Sequence of chain 1.A:
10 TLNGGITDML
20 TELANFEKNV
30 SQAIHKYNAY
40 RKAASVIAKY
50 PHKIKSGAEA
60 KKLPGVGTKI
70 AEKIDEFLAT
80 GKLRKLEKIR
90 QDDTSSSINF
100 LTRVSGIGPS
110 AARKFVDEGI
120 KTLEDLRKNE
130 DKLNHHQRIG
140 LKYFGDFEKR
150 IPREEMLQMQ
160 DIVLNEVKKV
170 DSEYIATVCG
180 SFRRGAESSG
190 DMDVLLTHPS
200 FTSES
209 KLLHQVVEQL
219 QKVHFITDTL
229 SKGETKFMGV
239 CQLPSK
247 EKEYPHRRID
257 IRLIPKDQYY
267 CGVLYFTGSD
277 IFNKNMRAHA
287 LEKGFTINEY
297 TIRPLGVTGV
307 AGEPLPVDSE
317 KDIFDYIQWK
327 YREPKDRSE

This small molecule binds to this protein.
Small molecule (SMILES): Cc1cn([C@H]2C[C@H](O[P](=O)(O)OC[C@H]3O[C@@H](n4ccc(N)nc4=O)C[C@@H]3O[P](=O)(O)OC[C@H]3O[C@@H](n4cnc5c(=O)nc(N)[nH]c54)C[C@@H]3O[P](=O)(O)OC[C@H]3O[C@@H](n4cnc5c(=O)nc(N)[nH]c54)C[C@@H]3O)[C@@H](CO[P](=O)(O)O[C@H]3C[C@H](n4cnc5c(=O)nc(N)[nH]c54)O[C@@H]3COP(=O)(O)O)O2)c(=O)[nH]c1=O

Binding-site contacts:
Ligand atom OP1 contacts residue VAL65 of chain 1.A at 3.7 Å.
Ligand atom OP1 contacts residue LEU62 of chain 1.A at 3.8 Å.
Ligand atom C8 contacts residue LYS35 of chain 1.A at 3.7 Å.
Ligand atom O5' contacts residue NA1 of chain 1.E at 3.6 Å.
Ligand atom O4' contacts residue ALA38 of chain 1.A at 3.8 Å.
Ligand atom N7 contacts residue LYS35 of chain 1.A at 3.7 Å.
Ligand atom O3' contacts residue ILE69 of chain 1.A at 3.6 Å.
Ligand atom OP2 contacts residue THR67 of chain 1.A at 3.6 Å.
Ligand atom O3' contacts residue VAL65 of chain 1.A at 3.8 Å.
Ligand atom OP1 contacts residue PRO63 of chain 1.A at 3.6 Å.
Ligand atom OP1 contacts residue GLY66 of chain 1.A at 2.8 Å (h-bond).
Ligand atom P contacts residue GLY64 of chain 1.A at 3.8 Å.
Ligand atom P contacts residue NA1 of chain 1.E at 3.7 Å.
Ligand atom O5' contacts residue GLY66 of chain 1.A at 3.5 Å.
Ligand atom P contacts residue ILE69 of chain 1.A at 3.8 Å.
Ligand atom C3' contacts residue GLY66 of chain 1.A at 3.8 Å.
Ligand atom OP2 contacts residue LYS68 of chain 1.A at 2.8 Å (salt-bridge).
Ligand atom OP1 contacts residue LYS68 of chain 1.A at 3.0 Å (salt-bridge).
Ligand atom OP1 contacts residue ILE69 of chain 1.A at 2.9 Å (h-bond).
Ligand atom OP1 contacts residue GLY64 of chain 1.A at 2.7 Å (h-bond).
Ligand atom P contacts residue LYS35 of chain 1.A at 3.8 Å.
Ligand atom C4' contacts residue GLY64 of chain 1.A at 3.4 Å.
Ligand atom OP1 contacts residue THR67 of chain 1.A at 3.8 Å.
Ligand atom C5' contacts residue TYR39 of chain 1.A at 3.4 Å (hydrophobic).
Ligand atom OP2 contacts residue GLY66 of chain 1.A at 3.9 Å.
Ligand atom C3' contacts residue LYS68 of chain 1.A at 3.9 Å.
Ligand atom C5' contacts residue GLY64 of chain 1.A at 3.4 Å.
Ligand atom N3 contacts residue ALA38 of chain 1.A at 3.5 Å.
Ligand atom OP1 contacts residue LYS68 of chain 1.A at 3.6 Å (salt-bridge).
Ligand atom OP2 contacts residue VAL65 of chain 1.A at 3.8 Å.
Ligand atom P contacts residue LYS68 of chain 1.A at 3.8 Å.
Ligand atom OP1 contacts residue LYS35 of chain 1.A at 3.8 Å.
Ligand atom OP2 contacts residue GLY66 of chain 1.A at 3.9 Å.
Ligand atom P contacts residue LYS68 of chain 1.A at 3.4 Å.
Ligand atom OP2 contacts residue LYS68 of chain 1.A at 3.0 Å (salt-bridge).
Ligand atom OP3 contacts residue LYS35 of chain 1.A at 2.8 Å (salt-bridge).
Ligand atom O3' contacts residue GLY64 of chain 1.A at 3.4 Å.
Ligand atom C5' contacts residue GLY66 of chain 1.A at 3.5 Å.
Ligand atom P contacts residue GLY66 of chain 1.A at 3.7 Å.
Ligand atom OP2 contacts residue NA1 of chain 1.E at 2.7 Å (h-bond).